Sequence of chain 1.A:
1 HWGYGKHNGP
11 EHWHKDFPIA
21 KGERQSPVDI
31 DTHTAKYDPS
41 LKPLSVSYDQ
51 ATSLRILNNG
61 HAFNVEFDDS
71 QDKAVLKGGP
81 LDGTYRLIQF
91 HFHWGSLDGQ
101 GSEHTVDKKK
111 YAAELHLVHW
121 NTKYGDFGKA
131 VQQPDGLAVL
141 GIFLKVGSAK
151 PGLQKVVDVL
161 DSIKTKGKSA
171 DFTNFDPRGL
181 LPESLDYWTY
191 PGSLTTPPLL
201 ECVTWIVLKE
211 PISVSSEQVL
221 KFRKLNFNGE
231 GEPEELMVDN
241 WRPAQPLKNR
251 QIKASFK

Binding-site contacts:
Ligand atom NAF contacts residue LYS224 of chain 1.A at 4.2 Å.
Ligand atom CAC contacts residue LYS224 of chain 1.A at 3.8 Å.
Ligand atom OAG contacts residue LYS164 of chain 1.A at 4.3 Å.
Ligand atom CAC contacts residue LYS221 of chain 1.A at 4.3 Å.
Ligand atom OAI contacts residue AUD1 of chain 1.D at 4.1 Å.
Ligand atom SAA contacts residue ASP161 of chain 1.A at 3.8 Å.
Ligand atom OAG contacts residue LYS224 of chain 1.A at 3.6 Å.
Ligand atom OAB contacts residue LYS164 of chain 1.A at 3.8 Å.
Ligand atom CAC contacts residue LEU160 of chain 1.A at 3.8 Å (hydrophobic).
Ligand atom NAF contacts residue ASP161 of chain 1.A at 3.8 Å.
Ligand atom CAJ contacts residue LEU225 of chain 1.A at 3.4 Å (hydrophobic).
Ligand atom OAB contacts residue LYS224 of chain 1.A at 4.2 Å.
Ligand atom CAJ contacts residue LEU160 of chain 1.A at 3.5 Å (hydrophobic).
Ligand atom CAE contacts residue ASP161 of chain 1.A at 4.1 Å.
Ligand atom SAA contacts residue LYS164 of chain 1.A at 4.5 Å.
Ligand atom CAJ contacts residue LYS224 of chain 1.A at 3.5 Å.
Ligand atom CAE contacts residue LYS224 of chain 1.A at 4.0 Å.
Ligand atom CAD contacts residue LYS221 of chain 1.A at 3.7 Å.
Ligand atom CAD contacts residue ASP161 of chain 1.A at 4.0 Å.
Ligand atom CAJ contacts residue LYS221 of chain 1.A at 4.0 Å.
Ligand atom OAI contacts residue LYS221 of chain 1.A at 3.7 Å.
Ligand atom OAH contacts residue LYS164 of chain 1.A at 4.3 Å.
Ligand atom OAB contacts residue LEU160 of chain 1.A at 4.3 Å.
Ligand atom OAH contacts residue ASP161 of chain 1.A at 3.3 Å.
Ligand atom CAJ contacts residue LYS164 of chain 1.A at 4.2 Å.
Ligand atom CAJ contacts residue ASP161 of chain 1.A at 4.2 Å.
Ligand atom CAD contacts residue LYS224 of chain 1.A at 3.8 Å.
Ligand atom OAB contacts residue ASP161 of chain 1.A at 3.5 Å.
Ligand atom CAD contacts residue LEU160 of chain 1.A at 4.0 Å (hydrophobic).
Ligand atom OAI contacts residue LYS224 of chain 1.A at 4.3 Å.
Ligand atom CAC contacts residue ASP161 of chain 1.A at 3.7 Å.

The small molecule below binds the protein below.
Small molecule (SMILES): CC1=CC(=O)NS(=O)(=O)O1